Sequence of chain 1.C:
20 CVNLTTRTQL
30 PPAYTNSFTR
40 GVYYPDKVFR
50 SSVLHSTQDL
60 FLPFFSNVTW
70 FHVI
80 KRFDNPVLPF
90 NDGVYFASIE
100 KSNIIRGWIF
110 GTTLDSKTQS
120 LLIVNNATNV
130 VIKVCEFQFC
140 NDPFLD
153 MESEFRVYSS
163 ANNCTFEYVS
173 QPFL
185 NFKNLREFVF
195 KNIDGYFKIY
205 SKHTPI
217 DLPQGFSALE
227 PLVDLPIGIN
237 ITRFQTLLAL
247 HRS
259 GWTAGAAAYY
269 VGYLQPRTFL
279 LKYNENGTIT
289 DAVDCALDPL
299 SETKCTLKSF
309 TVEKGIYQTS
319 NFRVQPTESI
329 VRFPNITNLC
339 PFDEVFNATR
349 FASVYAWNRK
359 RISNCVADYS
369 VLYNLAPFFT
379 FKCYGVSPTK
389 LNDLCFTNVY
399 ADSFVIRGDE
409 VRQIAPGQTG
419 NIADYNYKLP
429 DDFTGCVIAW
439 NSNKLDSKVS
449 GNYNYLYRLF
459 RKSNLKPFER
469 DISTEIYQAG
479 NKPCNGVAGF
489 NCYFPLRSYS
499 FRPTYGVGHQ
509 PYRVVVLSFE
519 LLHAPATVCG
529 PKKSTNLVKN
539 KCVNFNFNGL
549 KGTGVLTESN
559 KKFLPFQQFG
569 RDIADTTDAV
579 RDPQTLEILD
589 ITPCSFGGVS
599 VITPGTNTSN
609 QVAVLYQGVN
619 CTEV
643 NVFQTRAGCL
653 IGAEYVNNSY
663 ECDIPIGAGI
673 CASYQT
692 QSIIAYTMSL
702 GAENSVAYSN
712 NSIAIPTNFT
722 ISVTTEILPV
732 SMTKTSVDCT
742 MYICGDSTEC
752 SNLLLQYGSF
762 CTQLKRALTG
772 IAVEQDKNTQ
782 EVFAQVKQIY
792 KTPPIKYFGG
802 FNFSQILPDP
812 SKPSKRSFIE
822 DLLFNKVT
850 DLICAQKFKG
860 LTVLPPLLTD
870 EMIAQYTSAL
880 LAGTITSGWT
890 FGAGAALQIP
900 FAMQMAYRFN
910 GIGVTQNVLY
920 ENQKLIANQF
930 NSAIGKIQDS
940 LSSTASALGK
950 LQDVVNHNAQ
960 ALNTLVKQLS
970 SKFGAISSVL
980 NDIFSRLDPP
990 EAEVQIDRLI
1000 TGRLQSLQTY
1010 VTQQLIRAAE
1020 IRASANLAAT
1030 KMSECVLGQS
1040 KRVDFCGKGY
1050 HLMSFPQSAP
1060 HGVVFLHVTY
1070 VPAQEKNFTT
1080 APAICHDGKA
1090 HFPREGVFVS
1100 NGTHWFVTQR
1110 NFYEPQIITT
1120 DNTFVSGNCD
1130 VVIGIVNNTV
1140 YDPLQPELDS

A protein and the small-molecule ligand that binds it are described below.
Small molecule (SMILES): CC(=O)N[C@H]1[C@H](O[C@H]2[C@H](O)[C@@H](NC(C)=O)CO[C@@H]2CO)O[C@H](CO)[C@@H](O)[C@@H]1O

Binding-site contacts:
Ligand atom C4 contacts residue ASN1136 of chain 1.C at 4.2 Å.
Ligand atom C2 contacts residue ASN1136 of chain 1.C at 2.5 Å.
Ligand atom O6 contacts residue ASN1136 of chain 1.C at 4.3 Å.
Ligand atom C3 contacts residue ASN1136 of chain 1.C at 3.8 Å.
Ligand atom C7 contacts residue ASN1136 of chain 1.C at 3.5 Å.
Ligand atom N2 contacts residue ASN1136 of chain 1.C at 2.9 Å (h-bond).
Ligand atom O5 contacts residue ASN1136 of chain 1.C at 2.4 Å (h-bond).
Ligand atom C5 contacts residue ASN1136 of chain 1.C at 3.7 Å.
Ligand atom O7 contacts residue ASN1136 of chain 1.C at 3.8 Å.
Ligand atom C1 contacts residue ASN1136 of chain 1.C at 1.4 Å.